The protein below binds the small molecule below.
Small molecule (SMILES): CC(=O)N[C@@H]1[C@@H](O)[C@H](O)[C@@H](CO)O[C@H]1O

Binding-site contacts:
Ligand atom N2 contacts residue ASN331 of chain 1.D at 2.9 Å (h-bond).
Ligand atom C7 contacts residue ASN331 of chain 1.D at 3.7 Å.
Ligand atom C3 contacts residue ASN331 of chain 1.D at 3.8 Å.
Ligand atom O5 contacts residue ASN331 of chain 1.D at 2.4 Å (h-bond).
Ligand atom C1 contacts residue ASN331 of chain 1.D at 1.4 Å.
Ligand atom C2 contacts residue ASN331 of chain 1.D at 2.5 Å.
Ligand atom C8 contacts residue ASN331 of chain 1.D at 4.0 Å.
Ligand atom C5 contacts residue ASN331 of chain 1.D at 3.7 Å.
Ligand atom C4 contacts residue ASN331 of chain 1.D at 4.2 Å.
Ligand atom C6 contacts residue THR581 of chain 1.D at 4.4 Å.

Sequence of chain 1.D:
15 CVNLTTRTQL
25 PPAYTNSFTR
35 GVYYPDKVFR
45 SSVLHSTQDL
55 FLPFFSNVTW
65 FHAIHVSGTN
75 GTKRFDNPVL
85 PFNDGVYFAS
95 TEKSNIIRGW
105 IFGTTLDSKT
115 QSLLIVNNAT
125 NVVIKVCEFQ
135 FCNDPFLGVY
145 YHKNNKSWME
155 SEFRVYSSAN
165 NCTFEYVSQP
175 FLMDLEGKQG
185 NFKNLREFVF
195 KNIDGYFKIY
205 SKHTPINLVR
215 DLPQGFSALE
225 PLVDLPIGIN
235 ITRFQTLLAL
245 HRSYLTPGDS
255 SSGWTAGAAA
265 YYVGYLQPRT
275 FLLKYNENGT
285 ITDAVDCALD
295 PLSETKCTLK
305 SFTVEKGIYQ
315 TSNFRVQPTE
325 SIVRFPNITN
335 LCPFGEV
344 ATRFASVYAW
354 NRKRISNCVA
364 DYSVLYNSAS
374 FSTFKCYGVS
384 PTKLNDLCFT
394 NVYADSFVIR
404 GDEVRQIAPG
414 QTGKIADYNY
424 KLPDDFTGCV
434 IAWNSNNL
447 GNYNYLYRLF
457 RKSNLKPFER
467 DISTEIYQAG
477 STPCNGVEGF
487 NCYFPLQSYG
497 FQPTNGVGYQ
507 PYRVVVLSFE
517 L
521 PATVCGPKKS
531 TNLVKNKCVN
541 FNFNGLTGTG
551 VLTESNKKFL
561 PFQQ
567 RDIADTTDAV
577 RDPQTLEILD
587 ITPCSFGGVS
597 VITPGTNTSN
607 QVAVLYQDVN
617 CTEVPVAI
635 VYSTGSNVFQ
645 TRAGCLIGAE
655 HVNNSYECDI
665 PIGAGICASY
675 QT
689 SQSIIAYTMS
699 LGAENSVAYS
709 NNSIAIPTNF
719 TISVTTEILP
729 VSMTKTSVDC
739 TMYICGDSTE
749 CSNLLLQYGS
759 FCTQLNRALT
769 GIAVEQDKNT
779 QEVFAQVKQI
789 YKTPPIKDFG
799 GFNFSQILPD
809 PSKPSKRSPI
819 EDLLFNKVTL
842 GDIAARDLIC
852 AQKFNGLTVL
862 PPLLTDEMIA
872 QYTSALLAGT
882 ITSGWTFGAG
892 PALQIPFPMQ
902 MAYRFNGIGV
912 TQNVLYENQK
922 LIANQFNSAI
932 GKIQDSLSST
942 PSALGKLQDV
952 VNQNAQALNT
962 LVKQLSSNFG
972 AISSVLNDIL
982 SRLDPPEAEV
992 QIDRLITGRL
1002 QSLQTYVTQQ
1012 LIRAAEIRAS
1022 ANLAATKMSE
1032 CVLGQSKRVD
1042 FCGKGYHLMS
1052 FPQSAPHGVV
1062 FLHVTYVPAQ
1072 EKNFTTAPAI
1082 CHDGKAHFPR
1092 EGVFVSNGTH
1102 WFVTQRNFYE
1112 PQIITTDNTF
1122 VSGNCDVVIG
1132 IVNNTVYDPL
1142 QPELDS